Sequence of chain 1.C:
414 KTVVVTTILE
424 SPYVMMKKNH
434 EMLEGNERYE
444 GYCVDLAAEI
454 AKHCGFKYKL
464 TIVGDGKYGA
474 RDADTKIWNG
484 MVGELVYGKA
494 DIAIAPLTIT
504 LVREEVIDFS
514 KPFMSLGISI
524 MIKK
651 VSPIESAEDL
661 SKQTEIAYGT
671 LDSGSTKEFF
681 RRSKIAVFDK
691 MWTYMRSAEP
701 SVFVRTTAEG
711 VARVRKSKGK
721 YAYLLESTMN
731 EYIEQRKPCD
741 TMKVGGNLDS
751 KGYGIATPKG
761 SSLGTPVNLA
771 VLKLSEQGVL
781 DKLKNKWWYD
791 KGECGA

Binding-site contacts:
Ligand atom C3 contacts residue GLY752 of chain 1.B at 3.4 Å.
Ligand atom C11 contacts residue SER518 of chain 1.C at 3.6 Å.
Ligand atom N2 contacts residue SER775 of chain 1.C at 3.1 Å (h-bond).
Ligand atom C13 contacts residue PHE516 of chain 1.C at 3.6 Å (hydrophobic).
Ligand atom CL contacts residue LEU780 of chain 1.C at 3.5 Å.
Ligand atom S1 contacts residue PRO515 of chain 1.C at 3.8 Å.
Ligand atom N2 contacts residue PRO515 of chain 1.C at 3.5 Å (h-bond).
Ligand atom C7 contacts residue ILE502 of chain 1.B at 3.7 Å (hydrophobic).
Ligand atom O2 contacts residue PRO515 of chain 1.C at 3.7 Å.
Ligand atom O4 contacts residue LYS784 of chain 1.C at 3.1 Å.
Ligand atom CL contacts residue ASP781 of chain 1.C at 3.0 Å.
Ligand atom C8 contacts residue PRO515 of chain 1.C at 3.3 Å (hydrophobic).
Ligand atom O3 contacts residue MET517 of chain 1.C at 3.6 Å.
Ligand atom O2 contacts residue SER518 of chain 1.C at 3.3 Å (h-bond).
Ligand atom C10 contacts residue SER775 of chain 1.C at 3.7 Å.
Ligand atom C7 contacts residue LEU772 of chain 1.C at 3.6 Å (hydrophobic).
Ligand atom C5 contacts residue LEU772 of chain 1.C at 3.6 Å (hydrophobic).
Ligand atom C4 contacts residue LYS751 of chain 1.B at 3.8 Å.
Ligand atom C12 contacts residue PHE516 of chain 1.C at 3.6 Å (hydrophobic).
Ligand atom C4 contacts residue ILE502 of chain 1.B at 3.6 Å (hydrophobic).
Ligand atom O3 contacts residue SER518 of chain 1.C at 3.2 Å (h-bond).
Ligand atom O1 contacts residue SER518 of chain 1.B at 3.5 Å (h-bond).
Ligand atom C3 contacts residue LYS751 of chain 1.B at 3.8 Å.
Ligand atom N3 contacts residue SER750 of chain 1.B at 3.3 Å (h-bond).
Ligand atom C5 contacts residue ILE502 of chain 1.B at 3.8 Å (hydrophobic).
Ligand atom C1 contacts residue PRO515 of chain 1.C at 3.3 Å (hydrophobic).
Ligand atom C7 contacts residue LYS514 of chain 1.C at 3.8 Å.
Ligand atom C2 contacts residue PRO515 of chain 1.C at 3.9 Å (hydrophobic).
Ligand atom C12 contacts residue SER750 of chain 1.B at 3.8 Å.
Ligand atom C14 contacts residue SER775 of chain 1.C at 3.3 Å.
Ligand atom N1 contacts residue PRO515 of chain 1.C at 2.8 Å (h-bond).
Ligand atom C3 contacts residue PRO515 of chain 1.B at 3.6 Å (hydrophobic).
Ligand atom C14 contacts residue PHE516 of chain 1.C at 3.8 Å (hydrophobic).
Ligand atom C11 contacts residue PHE516 of chain 1.C at 3.8 Å (hydrophobic).
Ligand atom C4 contacts residue GLY752 of chain 1.B at 3.2 Å.
Ligand atom C2 contacts residue PRO515 of chain 1.B at 3.9 Å (hydrophobic).
Ligand atom O2 contacts residue MET517 of chain 1.C at 3.4 Å.
Ligand atom C11 contacts residue MET517 of chain 1.C at 3.6 Å (hydrophobic).
Ligand atom N2 contacts residue SER750 of chain 1.B at 3.8 Å.
Ligand atom O1 contacts residue LYS751 of chain 1.B at 3.7 Å.

A small-molecule ligand and the protein it binds are described below.
Small molecule (SMILES): NS(=O)(=O)c1cc2c(cc1Cl)N[C@H]([C@H]1C[C@H]3C=C[C@@H]1C3)NS2(=O)=O

Sequence of chain 1.B:
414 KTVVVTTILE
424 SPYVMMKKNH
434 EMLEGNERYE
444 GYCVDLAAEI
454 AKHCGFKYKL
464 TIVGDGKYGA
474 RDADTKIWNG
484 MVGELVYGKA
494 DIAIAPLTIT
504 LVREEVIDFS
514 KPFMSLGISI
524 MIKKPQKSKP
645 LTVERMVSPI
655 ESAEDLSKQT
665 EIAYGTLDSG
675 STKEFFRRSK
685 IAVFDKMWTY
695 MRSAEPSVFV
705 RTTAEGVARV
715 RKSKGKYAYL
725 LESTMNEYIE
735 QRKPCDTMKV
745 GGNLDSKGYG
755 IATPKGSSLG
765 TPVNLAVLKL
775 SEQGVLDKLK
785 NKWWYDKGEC